Sequence of chain 1.B:
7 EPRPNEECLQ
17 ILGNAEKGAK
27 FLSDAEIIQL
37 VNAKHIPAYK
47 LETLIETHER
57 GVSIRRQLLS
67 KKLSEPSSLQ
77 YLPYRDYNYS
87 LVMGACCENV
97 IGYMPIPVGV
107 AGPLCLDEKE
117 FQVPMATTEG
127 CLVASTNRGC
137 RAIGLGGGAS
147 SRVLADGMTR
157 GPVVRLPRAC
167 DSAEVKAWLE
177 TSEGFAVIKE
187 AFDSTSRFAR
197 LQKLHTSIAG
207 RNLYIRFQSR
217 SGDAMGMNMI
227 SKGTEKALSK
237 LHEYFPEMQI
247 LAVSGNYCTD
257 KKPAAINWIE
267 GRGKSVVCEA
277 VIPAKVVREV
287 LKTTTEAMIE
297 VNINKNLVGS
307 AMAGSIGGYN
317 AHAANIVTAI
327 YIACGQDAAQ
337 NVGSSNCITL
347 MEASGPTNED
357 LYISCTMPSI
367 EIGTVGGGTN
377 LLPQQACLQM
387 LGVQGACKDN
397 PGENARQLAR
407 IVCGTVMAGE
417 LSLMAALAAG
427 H

Sequence of chain 1.A:
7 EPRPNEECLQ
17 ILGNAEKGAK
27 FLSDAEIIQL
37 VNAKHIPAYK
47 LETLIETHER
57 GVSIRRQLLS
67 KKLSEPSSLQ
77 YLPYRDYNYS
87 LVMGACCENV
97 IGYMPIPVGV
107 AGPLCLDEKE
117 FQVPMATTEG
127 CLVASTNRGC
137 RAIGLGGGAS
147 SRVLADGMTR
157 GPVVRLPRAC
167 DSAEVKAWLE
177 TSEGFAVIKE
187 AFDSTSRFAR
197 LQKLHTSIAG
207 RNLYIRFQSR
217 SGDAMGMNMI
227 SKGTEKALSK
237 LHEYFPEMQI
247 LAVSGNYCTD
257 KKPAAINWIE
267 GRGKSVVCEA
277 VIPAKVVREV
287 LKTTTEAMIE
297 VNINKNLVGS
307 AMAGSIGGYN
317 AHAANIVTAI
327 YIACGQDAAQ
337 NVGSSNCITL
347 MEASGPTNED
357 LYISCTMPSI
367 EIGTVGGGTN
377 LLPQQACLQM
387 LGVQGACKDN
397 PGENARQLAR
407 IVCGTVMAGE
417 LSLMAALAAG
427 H

Binding-site contacts:
Ligand atom C36 contacts residue LYS301 of chain 1.A at 3.3 Å.
Ligand atom C36 contacts residue ALA317 of chain 1.A at 3.7 Å (hydrophobic).
Ligand atom O2 contacts residue SER131 of chain 1.A at 3.5 Å.
Ligand atom O5 contacts residue ALA422 of chain 1.A at 3.5 Å.
Ligand atom F1 contacts residue SER227 of chain 1.B at 3.7 Å.
Ligand atom C14 contacts residue GLY126 of chain 1.A at 3.3 Å.
Ligand atom O7 contacts residue SER250 of chain 1.B at 3.5 Å (h-bond).
Ligand atom C1 contacts residue LEU419 of chain 1.A at 3.7 Å (hydrophobic).
Ligand atom C36 contacts residue LYS258 of chain 1.B at 3.4 Å.
Ligand atom O6 contacts residue LYS301 of chain 1.A at 3.4 Å (salt-bridge).
Ligand atom F1 contacts residue VAL249 of chain 1.B at 3.5 Å.
Ligand atom O6 contacts residue LYS258 of chain 1.B at 3.2 Å (salt-bridge).
Ligand atom O6 contacts residue SER250 of chain 1.B at 2.5 Å (h-bond).
Ligand atom O3 contacts residue ARG156 of chain 1.B at 2.9 Å (salt-bridge).
Ligand atom O4 contacts residue LYS257 of chain 1.B at 2.7 Å (salt-bridge).
Ligand atom C30 contacts residue VAL249 of chain 1.B at 3.8 Å (hydrophobic).
Ligand atom C22 contacts residue ALA422 of chain 1.A at 3.5 Å (hydrophobic).
Ligand atom C25 contacts residue LEU419 of chain 1.A at 3.7 Å (hydrophobic).
Ligand atom O7 contacts residue LYS301 of chain 1.A at 2.7 Å (salt-bridge).
Ligand atom F1 contacts residue ARG156 of chain 1.B at 2.9 Å.
Ligand atom C10 contacts residue ASP256 of chain 1.B at 3.4 Å.
Ligand atom O6 contacts residue ASN252 of chain 1.B at 3.7 Å.
Ligand atom C14 contacts residue CYS127 of chain 1.A at 3.2 Å (hydrophobic).
Ligand atom C35 contacts residue ALA317 of chain 1.A at 3.1 Å (hydrophobic).
Ligand atom O3 contacts residue ASP256 of chain 1.B at 2.6 Å (salt-bridge).
Ligand atom C25 contacts residue ALA422 of chain 1.A at 3.6 Å (hydrophobic).
Ligand atom C9 contacts residue ASN321 of chain 1.A at 3.6 Å.
Ligand atom C10 contacts residue ASN321 of chain 1.A at 3.6 Å.
Ligand atom C36 contacts residue ARG156 of chain 1.B at 3.7 Å.
Ligand atom C26 contacts residue CYS127 of chain 1.A at 3.7 Å (hydrophobic).
Ligand atom C36 contacts residue SER250 of chain 1.B at 3.4 Å.
Ligand atom C30 contacts residue ARG156 of chain 1.B at 3.3 Å.
Ligand atom C15 contacts residue SER227 of chain 1.B at 3.6 Å.
Ligand atom C14 contacts residue LEU128 of chain 1.A at 3.7 Å (hydrophobic).
Ligand atom O4 contacts residue ASN321 of chain 1.A at 2.8 Å (h-bond).
Ligand atom O6 contacts residue ARG156 of chain 1.B at 3.1 Å (salt-bridge).
Ligand atom C11 contacts residue ASP256 of chain 1.B at 3.5 Å.
Ligand atom O4 contacts residue GLU125 of chain 1.A at 2.7 Å (salt-bridge).
Ligand atom F1 contacts residue SER250 of chain 1.B at 3.6 Å.
Ligand atom C35 contacts residue LYS258 of chain 1.B at 3.5 Å.

A protein and the small-molecule ligand that binds it are described below.
Small molecule (SMILES): CC(C)c1c(S(=O)(=O)N2CCOCC2)c(-c2ccccc2)c(-c2ccc(F)cc2)n1CC[C@@H](O)C[C@@H](O)CC(=O)O